This small molecule binds to this protein.
Small molecule (SMILES): Nc1nc2c(ncn2[C@@H]2O[C@H](CO[P](=O)(O)O[P](=O)(O)NP(=O)(O)O)[C@@H](O)[C@H]2O)c(=O)[nH]1

Sequence of chain 1.D:
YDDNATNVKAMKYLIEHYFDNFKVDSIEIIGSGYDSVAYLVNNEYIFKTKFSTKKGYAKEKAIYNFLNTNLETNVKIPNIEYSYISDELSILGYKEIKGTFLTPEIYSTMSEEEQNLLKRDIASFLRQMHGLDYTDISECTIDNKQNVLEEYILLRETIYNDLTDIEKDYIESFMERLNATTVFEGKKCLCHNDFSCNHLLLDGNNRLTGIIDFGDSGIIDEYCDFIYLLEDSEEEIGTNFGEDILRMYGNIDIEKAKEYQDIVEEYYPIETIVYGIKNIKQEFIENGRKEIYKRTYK

Binding-site contacts:
Ligand atom PG contacts residue AKN1 of chain 1.S at 3.0 Å.
Ligand atom C2 contacts residue ILE103 of chain 1.D at 3.5 Å (hydrophobic).
Ligand atom N1 contacts residue ILE103 of chain 1.D at 2.9 Å (h-bond).
Ligand atom O1G contacts residue GLY37 of chain 1.D at 3.7 Å.
Ligand atom O2B contacts residue LYS52 of chain 1.D at 3.1 Å (salt-bridge).
Ligand atom O4' contacts residue ILE34 of chain 1.D at 3.7 Å.
Ligand atom O2G contacts residue ASP219 of chain 1.D at 3.1 Å (salt-bridge).
Ligand atom PB contacts residue MG1 of chain 1.T at 3.6 Å.
Ligand atom N7 contacts residue TYR100 of chain 1.D at 2.6 Å (h-bond).
Ligand atom O3G contacts residue MG1 of chain 1.U at 2.6 Å.
Ligand atom PA contacts residue MG1 of chain 1.T at 3.3 Å.
Ligand atom O2G contacts residue HIS205 of chain 1.D at 3.5 Å (h-bond).
Ligand atom N3 contacts residue PHE107 of chain 1.D at 3.6 Å.
Ligand atom C3' contacts residue ILE218 of chain 1.D at 3.7 Å (hydrophobic).
Ligand atom O2A contacts residue LYS52 of chain 1.D at 3.0 Å (salt-bridge).
Ligand atom N3B contacts residue MG1 of chain 1.T at 3.0 Å.
Ligand atom O1A contacts residue HIS205 of chain 1.D at 3.4 Å (h-bond).
Ligand atom PG contacts residue MG1 of chain 1.U at 3.6 Å.
Ligand atom O2G contacts residue MG1 of chain 1.T at 2.0 Å.
Ligand atom O1B contacts residue SER40 of chain 1.D at 2.7 Å (h-bond).
Ligand atom O3G contacts residue AKN1 of chain 1.S at 2.4 Å (h-bond).
Ligand atom PB contacts residue MG1 of chain 1.U at 3.4 Å.
Ligand atom O6 contacts residue ILE103 of chain 1.D at 2.9 Å (h-bond).
Ligand atom O1G contacts residue AKN1 of chain 1.S at 3.4 Å (h-bond).
Ligand atom N2 contacts residue ILE103 of chain 1.D at 3.2 Å (h-bond).
Ligand atom N3B contacts residue ASP219 of chain 1.D at 3.7 Å.
Ligand atom PB contacts residue ASP219 of chain 1.D at 3.5 Å.
Ligand atom O1A contacts residue MG1 of chain 1.T at 2.0 Å.
Ligand atom C6 contacts residue ILE103 of chain 1.D at 3.6 Å (hydrophobic).
Ligand atom O6 contacts residue TYR100 of chain 1.D at 3.5 Å.
Ligand atom O2A contacts residue ASP219 of chain 1.D at 3.2 Å.
Ligand atom O2B contacts residue MG1 of chain 1.U at 2.0 Å.
Ligand atom O3A contacts residue LYS52 of chain 1.D at 3.5 Å.
Ligand atom PG contacts residue MG1 of chain 1.T at 3.0 Å.
Ligand atom PA contacts residue ASP219 of chain 1.D at 3.5 Å.
Ligand atom O1A contacts residue ASP219 of chain 1.D at 2.9 Å (salt-bridge).
Ligand atom C8 contacts residue ILE218 of chain 1.D at 3.7 Å (hydrophobic).
Ligand atom O2G contacts residue AKN1 of chain 1.S at 2.7 Å (h-bond).
Ligand atom C8 contacts residue TYR100 of chain 1.D at 3.3 Å (hydrophobic).
Ligand atom O2B contacts residue ASP219 of chain 1.D at 2.7 Å (salt-bridge).